Sequence of chain 1.B:
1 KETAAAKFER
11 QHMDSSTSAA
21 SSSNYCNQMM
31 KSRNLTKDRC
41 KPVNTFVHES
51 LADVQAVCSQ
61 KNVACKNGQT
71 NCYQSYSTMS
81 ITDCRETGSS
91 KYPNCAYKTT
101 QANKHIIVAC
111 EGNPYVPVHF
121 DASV

Binding-site contacts:
Ligand atom O2A contacts residue HIS119 of chain 1.B at 3.4 Å.
Ligand atom CA contacts residue HIS119 of chain 1.B at 3.4 Å.
Ligand atom C8 contacts residue HIS119 of chain 1.B at 3.5 Å.
Ligand atom PA contacts residue HIS119 of chain 1.B at 3.5 Å.
Ligand atom O4' contacts residue VAL118 of chain 1.B at 3.5 Å (h-bond).
Ligand atom N contacts residue HIS119 of chain 1.B at 3.6 Å.
Ligand atom N contacts residue LYS41 of chain 1.B at 3.5 Å (salt-bridge).
Ligand atom CD contacts residue LYS41 of chain 1.B at 3.1 Å.
Ligand atom O1A contacts residue LYS41 of chain 1.B at 2.9 Å (salt-bridge).
Ligand atom N7 contacts residue ALA109 of chain 1.B at 3.6 Å.
Ligand atom N7 contacts residue HIS119 of chain 1.B at 3.8 Å.
Ligand atom O1A contacts residue GLN11 of chain 1.B at 2.6 Å (h-bond).
Ligand atom N1 contacts residue HIS119 of chain 1.B at 3.4 Å (h-bond).
Ligand atom O2A contacts residue HIS12 of chain 1.B at 2.7 Å (h-bond).
Ligand atom N6 contacts residue HIS119 of chain 1.B at 3.7 Å.
Ligand atom O5' contacts residue HIS119 of chain 1.B at 2.9 Å (h-bond).
Ligand atom C4 contacts residue HIS119 of chain 1.B at 3.5 Å.
Ligand atom C4' contacts residue LYS7 of chain 1.B at 3.2 Å.
Ligand atom N3 contacts residue HIS119 of chain 1.B at 3.5 Å (h-bond).
Ligand atom N9 contacts residue HIS119 of chain 1.B at 3.5 Å.
Ligand atom N6 contacts residue GLN69 of chain 1.B at 3.5 Å (h-bond).
Ligand atom C6 contacts residue HIS119 of chain 1.B at 3.4 Å.
Ligand atom O2A contacts residue GLN11 of chain 1.B at 3.8 Å.
Ligand atom C6 contacts residue ASN67 of chain 1.B at 3.6 Å.
Ligand atom CG contacts residue PHE120 of chain 1.B at 3.2 Å (hydrophobic).
Ligand atom CD contacts residue PHE120 of chain 1.B at 3.8 Å (hydrophobic).
Ligand atom C2 contacts residue HIS119 of chain 1.B at 3.5 Å.
Ligand atom CD contacts residue HIS12 of chain 1.B at 3.5 Å.
Ligand atom C8 contacts residue GLU111 of chain 1.B at 3.8 Å.
Ligand atom O2A contacts residue PHE120 of chain 1.B at 2.9 Å (h-bond).
Ligand atom PA contacts residue HIS12 of chain 1.B at 3.7 Å.
Ligand atom N6 contacts residue ASN67 of chain 1.B at 3.5 Å (h-bond).
Ligand atom N6 contacts residue CYS65 of chain 1.B at 3.7 Å.
Ligand atom N1 contacts residue ASN67 of chain 1.B at 3.4 Å (h-bond).
Ligand atom C5' contacts residue VAL118 of chain 1.B at 3.5 Å (hydrophobic).
Ligand atom O4' contacts residue HIS119 of chain 1.B at 3.6 Å.
Ligand atom O3' contacts residue LYS7 of chain 1.B at 3.4 Å (salt-bridge).
Ligand atom C5 contacts residue HIS119 of chain 1.B at 3.5 Å.
Ligand atom PA contacts residue LYS41 of chain 1.B at 3.8 Å.
Ligand atom PA contacts residue GLN11 of chain 1.B at 3.6 Å.

This protein binds this small molecule.
Small molecule (SMILES): Nc1ncnc2c1ncn2[C@@H]1O[C@H](COP(=O)(O)N2CCC[C@H]2C(=O)O)[C@@H](O)[C@H]1O